Binding-site contacts:
Ligand atom O5 contacts residue GLU24 of chain 1.B at 3.7 Å.
Ligand atom C6 contacts residue GLU24 of chain 1.B at 4.4 Å.
Ligand atom O7 contacts residue ARG25 of chain 1.B at 2.7 Å (salt-bridge).
Ligand atom N2 contacts residue ASN21 of chain 1.B at 2.9 Å (h-bond).
Ligand atom C5 contacts residue ASN21 of chain 1.B at 3.7 Å.
Ligand atom C7 contacts residue ASN21 of chain 1.B at 3.2 Å.
Ligand atom C4 contacts residue ASN21 of chain 1.B at 4.2 Å.
Ligand atom C2 contacts residue ASN21 of chain 1.B at 2.5 Å.
Ligand atom C8 contacts residue ASN21 of chain 1.B at 4.5 Å.
Ligand atom O7 contacts residue ASN21 of chain 1.B at 3.1 Å (h-bond).
Ligand atom O5 contacts residue ASN21 of chain 1.B at 2.4 Å (h-bond).
Ligand atom C7 contacts residue ARG25 of chain 1.B at 3.9 Å.
Ligand atom C1 contacts residue ASN21 of chain 1.B at 1.4 Å.
Ligand atom O6 contacts residue GLU24 of chain 1.B at 3.5 Å.
Ligand atom C3 contacts residue ASN21 of chain 1.B at 3.8 Å.

A protein and the small-molecule ligand that binds it are described below.
Small molecule (SMILES): CC(=O)N[C@@H]1[C@@H](O)[C@H](O)[C@@H](CO)O[C@H]1O

Sequence of chain 1.B:
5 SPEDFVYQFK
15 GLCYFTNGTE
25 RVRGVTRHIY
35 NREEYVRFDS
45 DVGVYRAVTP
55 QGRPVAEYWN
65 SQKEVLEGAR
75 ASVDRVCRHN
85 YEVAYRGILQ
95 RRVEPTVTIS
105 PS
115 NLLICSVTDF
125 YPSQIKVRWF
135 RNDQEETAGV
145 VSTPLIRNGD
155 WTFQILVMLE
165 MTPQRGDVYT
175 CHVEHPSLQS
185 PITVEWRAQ